A small-molecule ligand and the protein it binds are described below.
Small molecule (SMILES): CC(=O)N[C@@H]1[C@@H](O)[C@H](O)[C@@H](CO)O[C@H]1O

Sequence of chain 1.B:
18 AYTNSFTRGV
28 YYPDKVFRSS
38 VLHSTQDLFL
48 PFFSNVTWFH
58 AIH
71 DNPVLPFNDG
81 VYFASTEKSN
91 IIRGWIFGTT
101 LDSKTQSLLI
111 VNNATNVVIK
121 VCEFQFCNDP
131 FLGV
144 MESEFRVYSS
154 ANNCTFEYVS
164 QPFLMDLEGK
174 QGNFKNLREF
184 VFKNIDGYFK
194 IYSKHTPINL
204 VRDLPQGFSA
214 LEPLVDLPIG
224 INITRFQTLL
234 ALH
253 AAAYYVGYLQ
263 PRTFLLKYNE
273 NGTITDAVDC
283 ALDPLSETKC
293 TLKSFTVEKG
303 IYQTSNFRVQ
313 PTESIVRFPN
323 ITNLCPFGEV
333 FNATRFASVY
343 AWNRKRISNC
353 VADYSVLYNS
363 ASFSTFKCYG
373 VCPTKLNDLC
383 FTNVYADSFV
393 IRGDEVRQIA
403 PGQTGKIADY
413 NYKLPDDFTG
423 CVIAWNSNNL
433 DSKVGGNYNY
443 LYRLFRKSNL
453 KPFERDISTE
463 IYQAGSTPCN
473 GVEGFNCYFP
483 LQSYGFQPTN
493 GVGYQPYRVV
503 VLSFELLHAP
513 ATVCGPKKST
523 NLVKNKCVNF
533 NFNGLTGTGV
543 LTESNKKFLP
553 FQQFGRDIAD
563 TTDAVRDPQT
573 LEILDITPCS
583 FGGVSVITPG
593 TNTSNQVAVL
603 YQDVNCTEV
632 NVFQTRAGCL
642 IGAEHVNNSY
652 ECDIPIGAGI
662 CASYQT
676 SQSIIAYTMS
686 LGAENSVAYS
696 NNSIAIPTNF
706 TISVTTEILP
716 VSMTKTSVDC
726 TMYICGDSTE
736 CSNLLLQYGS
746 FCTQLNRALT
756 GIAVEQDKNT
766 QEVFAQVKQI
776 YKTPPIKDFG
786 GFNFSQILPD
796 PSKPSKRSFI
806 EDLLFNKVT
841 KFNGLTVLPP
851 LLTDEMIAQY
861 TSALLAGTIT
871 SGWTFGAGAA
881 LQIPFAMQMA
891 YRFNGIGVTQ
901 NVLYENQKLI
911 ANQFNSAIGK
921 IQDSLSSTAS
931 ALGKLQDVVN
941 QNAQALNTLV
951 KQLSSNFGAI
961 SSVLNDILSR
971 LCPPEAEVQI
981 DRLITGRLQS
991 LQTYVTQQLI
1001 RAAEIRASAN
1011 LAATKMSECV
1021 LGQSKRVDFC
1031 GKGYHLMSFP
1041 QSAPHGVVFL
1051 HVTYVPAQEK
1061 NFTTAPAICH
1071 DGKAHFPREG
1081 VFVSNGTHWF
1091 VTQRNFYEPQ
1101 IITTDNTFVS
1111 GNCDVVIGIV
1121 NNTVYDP

Binding-site contacts:
Ligand atom O7 contacts residue THR609 of chain 1.B at 2.4 Å (h-bond).
Ligand atom C7 contacts residue THR609 of chain 1.B at 3.0 Å.
Ligand atom C5 contacts residue ASN607 of chain 1.B at 3.6 Å.
Ligand atom O7 contacts residue GLU610 of chain 1.B at 4.3 Å.
Ligand atom O5 contacts residue ASN607 of chain 1.B at 2.4 Å (h-bond).
Ligand atom C8 contacts residue ASN607 of chain 1.B at 3.7 Å.
Ligand atom C1 contacts residue ASN607 of chain 1.B at 1.4 Å.
Ligand atom C4 contacts residue ASN607 of chain 1.B at 4.3 Å.
Ligand atom C8 contacts residue THR609 of chain 1.B at 3.9 Å.
Ligand atom C7 contacts residue ASN607 of chain 1.B at 3.6 Å.
Ligand atom O7 contacts residue ASN607 of chain 1.B at 4.5 Å.
Ligand atom C3 contacts residue ASN607 of chain 1.B at 3.9 Å.
Ligand atom C2 contacts residue ASN607 of chain 1.B at 2.6 Å.
Ligand atom N2 contacts residue ASN607 of chain 1.B at 3.0 Å (h-bond).
Ligand atom N2 contacts residue THR609 of chain 1.B at 3.4 Å (h-bond).